Sequence of chain 1.B:
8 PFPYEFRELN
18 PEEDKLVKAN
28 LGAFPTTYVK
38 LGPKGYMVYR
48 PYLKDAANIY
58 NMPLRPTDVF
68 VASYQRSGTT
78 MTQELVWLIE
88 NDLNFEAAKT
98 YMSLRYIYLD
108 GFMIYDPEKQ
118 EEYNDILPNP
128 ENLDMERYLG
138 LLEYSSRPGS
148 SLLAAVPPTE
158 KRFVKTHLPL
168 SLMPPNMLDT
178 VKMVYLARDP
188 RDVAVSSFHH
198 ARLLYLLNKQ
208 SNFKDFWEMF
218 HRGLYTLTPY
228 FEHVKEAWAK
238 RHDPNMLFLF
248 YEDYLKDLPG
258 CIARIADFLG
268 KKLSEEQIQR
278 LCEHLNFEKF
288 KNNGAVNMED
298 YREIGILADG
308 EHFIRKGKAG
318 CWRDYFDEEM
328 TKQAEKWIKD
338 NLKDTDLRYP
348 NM

Binding-site contacts:
Ligand atom C11 contacts residue TYR105 of chain 1.B at 4.4 Å (hydrophobic).
Ligand atom C18 contacts residue ILE111 of chain 1.B at 4.4 Å (hydrophobic).
Ligand atom C8 contacts residue ILE111 of chain 1.B at 4.3 Å (hydrophobic).
Ligand atom C20 contacts residue PHE310 of chain 1.B at 4.1 Å (hydrophobic).
Ligand atom C19 contacts residue TYR298 of chain 1.B at 3.8 Å (hydrophobic).
Ligand atom C16 contacts residue LEU201 of chain 1.B at 3.8 Å (hydrophobic).
Ligand atom C20 contacts residue TYR105 of chain 1.B at 4.0 Å (hydrophobic).
Ligand atom C13 contacts residue TYR105 of chain 1.B at 4.1 Å (hydrophobic).
Ligand atom C12 contacts residue HIS197 of chain 1.B at 4.3 Å.
Ligand atom C15 contacts residue HIS164 of chain 1.B at 3.8 Å.
Ligand atom C12 contacts residue TYR105 of chain 1.B at 4.2 Å (hydrophobic).
Ligand atom C5 contacts residue LEU139 of chain 1.B at 4.4 Å (hydrophobic).
Ligand atom C3 contacts residue TYR120 of chain 1.B at 3.4 Å (hydrophobic).
Ligand atom C14 contacts residue HIS197 of chain 1.B at 3.2 Å.
Ligand atom C18 contacts residue SER142 of chain 1.B at 3.1 Å.
Ligand atom C14 contacts residue PHE310 of chain 1.B at 3.6 Å (hydrophobic).
Ligand atom C11 contacts residue MET295 of chain 1.B at 4.3 Å (hydrophobic).
Ligand atom C15 contacts residue LYS162 of chain 1.B at 3.9 Å.
Ligand atom C4 contacts residue TYR112 of chain 1.B at 3.6 Å (hydrophobic).
Ligand atom O1 contacts residue LYS162 of chain 1.B at 2.9 Å (salt-bridge).
Ligand atom C20 contacts residue LYS162 of chain 1.B at 3.2 Å.
Ligand atom C15 contacts residue TYR105 of chain 1.B at 3.5 Å (hydrophobic).
Ligand atom C15 contacts residue HIS197 of chain 1.B at 3.9 Å.
Ligand atom O1 contacts residue HIS164 of chain 1.B at 3.0 Å (h-bond).
Ligand atom C18 contacts residue TYR112 of chain 1.B at 3.8 Å (hydrophobic).
Ligand atom C12 contacts residue LEU201 of chain 1.B at 4.2 Å (hydrophobic).
Ligand atom O1 contacts residue TYR105 of chain 1.B at 3.7 Å.
Ligand atom C2 contacts residue PHE31 of chain 1.B at 4.3 Å (hydrophobic).
Ligand atom C17 contacts residue ILE303 of chain 1.B at 3.7 Å (hydrophobic).
Ligand atom C14 contacts residue LYS162 of chain 1.B at 4.2 Å.
Ligand atom C4 contacts residue TYR120 of chain 1.B at 4.1 Å (hydrophobic).
Ligand atom C10 contacts residue LEU201 of chain 1.B at 4.3 Å (hydrophobic).
Ligand atom C20 contacts residue MET295 of chain 1.B at 3.5 Å (hydrophobic).
Ligand atom C19 contacts residue LEU138 of chain 1.B at 4.2 Å (hydrophobic).
Ligand atom C16 contacts residue LEU203 of chain 1.B at 4.3 Å (hydrophobic).
Ligand atom C2 contacts residue TYR120 of chain 1.B at 4.3 Å (hydrophobic).
Ligand atom C13 contacts residue PHE310 of chain 1.B at 4.1 Å (hydrophobic).
Ligand atom C4 contacts residue LEU139 of chain 1.B at 3.8 Å (hydrophobic).
Ligand atom C13 contacts residue HIS197 of chain 1.B at 4.0 Å.
Ligand atom C13 contacts residue LYS162 of chain 1.B at 4.1 Å.

The small molecule below binds the protein below.
Small molecule (SMILES): CC1=C(/C=C/C(C)=C/C=C/C(C)=C/CO)C(C)(C)CCC1